Binding-site contacts:
Ligand atom N2 contacts residue GLN117 of chain 1.A at 3.7 Å.
Ligand atom O7 contacts residue ASN94 of chain 1.A at 3.6 Å.
Ligand atom C1 contacts residue ASN94 of chain 1.A at 1.4 Å.
Ligand atom C7 contacts residue ASN94 of chain 1.A at 3.5 Å.
Ligand atom N2 contacts residue ASN94 of chain 1.A at 2.9 Å (h-bond).
Ligand atom C7 contacts residue GLN117 of chain 1.A at 4.3 Å.
Ligand atom C5 contacts residue ASN94 of chain 1.A at 3.7 Å.
Ligand atom C8 contacts residue TRP92 of chain 1.A at 3.7 Å (hydrophobic).
Ligand atom C2 contacts residue ASN94 of chain 1.A at 2.4 Å.
Ligand atom C3 contacts residue GLN117 of chain 1.A at 4.3 Å.
Ligand atom C8 contacts residue LEU145 of chain 1.A at 4.4 Å (hydrophobic).
Ligand atom O7 contacts residue LEU145 of chain 1.A at 3.5 Å.
Ligand atom C4 contacts residue ASN94 of chain 1.A at 4.2 Å.
Ligand atom C2 contacts residue GLN117 of chain 1.A at 4.5 Å.
Ligand atom C3 contacts residue ASN94 of chain 1.A at 3.8 Å.
Ligand atom C7 contacts residue LEU145 of chain 1.A at 4.4 Å (hydrophobic).
Ligand atom O5 contacts residue ASN94 of chain 1.A at 2.4 Å (h-bond).
Ligand atom C8 contacts residue GLN117 of chain 1.A at 3.5 Å.

Sequence of chain 1.A:
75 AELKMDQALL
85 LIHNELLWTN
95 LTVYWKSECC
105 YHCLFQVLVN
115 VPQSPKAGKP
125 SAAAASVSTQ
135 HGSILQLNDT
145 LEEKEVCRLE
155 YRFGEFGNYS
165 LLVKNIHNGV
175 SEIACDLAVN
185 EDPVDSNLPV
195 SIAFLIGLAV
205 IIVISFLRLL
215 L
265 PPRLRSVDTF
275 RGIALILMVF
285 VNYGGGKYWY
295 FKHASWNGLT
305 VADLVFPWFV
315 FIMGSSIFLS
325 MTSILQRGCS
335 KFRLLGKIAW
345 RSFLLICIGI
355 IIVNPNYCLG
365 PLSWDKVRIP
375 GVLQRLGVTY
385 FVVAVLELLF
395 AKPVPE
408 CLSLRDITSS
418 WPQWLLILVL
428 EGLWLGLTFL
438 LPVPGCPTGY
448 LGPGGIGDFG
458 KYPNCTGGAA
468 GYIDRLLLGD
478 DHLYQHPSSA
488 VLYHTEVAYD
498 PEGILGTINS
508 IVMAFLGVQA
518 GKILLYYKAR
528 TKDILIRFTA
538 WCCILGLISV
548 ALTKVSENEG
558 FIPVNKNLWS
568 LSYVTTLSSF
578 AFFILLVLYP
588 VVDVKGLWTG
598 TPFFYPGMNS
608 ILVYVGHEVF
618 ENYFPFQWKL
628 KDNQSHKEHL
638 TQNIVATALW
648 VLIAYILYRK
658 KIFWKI

This protein binds this small molecule.
Small molecule (SMILES): CC(=O)N[C@@H]1[C@@H](O)[C@H](O)[C@@H](CO)O[C@H]1O